A small-molecule ligand and the protein it binds are described below.
Small molecule (SMILES): CC(=O)N[C@@H]1[C@@H](O)[C@H](O)[C@@H](CO)O[C@H]1O

Sequence of chain 1.A:
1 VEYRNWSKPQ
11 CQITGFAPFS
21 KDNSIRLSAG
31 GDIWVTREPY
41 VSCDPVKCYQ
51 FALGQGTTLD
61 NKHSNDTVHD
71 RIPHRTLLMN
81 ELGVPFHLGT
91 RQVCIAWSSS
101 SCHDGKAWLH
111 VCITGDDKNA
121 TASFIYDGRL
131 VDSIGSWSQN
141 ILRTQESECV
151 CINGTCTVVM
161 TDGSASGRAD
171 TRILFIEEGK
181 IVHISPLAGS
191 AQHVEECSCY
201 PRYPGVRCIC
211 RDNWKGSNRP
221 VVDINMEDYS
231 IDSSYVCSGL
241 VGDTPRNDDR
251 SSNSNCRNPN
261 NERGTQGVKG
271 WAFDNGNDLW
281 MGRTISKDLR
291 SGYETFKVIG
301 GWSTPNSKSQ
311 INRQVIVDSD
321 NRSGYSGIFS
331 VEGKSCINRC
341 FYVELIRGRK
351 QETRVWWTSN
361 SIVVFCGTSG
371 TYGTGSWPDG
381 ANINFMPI

Binding-site contacts:
Ligand atom C7 contacts residue ASN5 of chain 1.A at 3.1 Å.
Ligand atom C2 contacts residue SER7 of chain 1.A at 4.0 Å.
Ligand atom C4 contacts residue ASN5 of chain 1.A at 4.2 Å.
Ligand atom C8 contacts residue ASN5 of chain 1.A at 4.4 Å.
Ligand atom C1 contacts residue ASN5 of chain 1.A at 1.4 Å.
Ligand atom O5 contacts residue ASN5 of chain 1.A at 2.3 Å (h-bond).
Ligand atom C8 contacts residue SER7 of chain 1.A at 3.7 Å.
Ligand atom O7 contacts residue NAG1 of chain 1.E at 3.4 Å.
Ligand atom O7 contacts residue ASN5 of chain 1.A at 2.8 Å (h-bond).
Ligand atom O7 contacts residue SER7 of chain 1.A at 4.3 Å.
Ligand atom N2 contacts residue ASN5 of chain 1.A at 3.0 Å (h-bond).
Ligand atom C7 contacts residue NAG1 of chain 1.E at 4.3 Å.
Ligand atom C5 contacts residue ASN5 of chain 1.A at 3.7 Å.
Ligand atom O6 contacts residue GLU2 of chain 1.A at 2.9 Å (salt-bridge).
Ligand atom C8 contacts residue TYR203 of chain 1.A at 3.2 Å (hydrophobic).
Ligand atom C7 contacts residue TYR203 of chain 1.A at 4.1 Å (hydrophobic).
Ligand atom C6 contacts residue GLU2 of chain 1.A at 3.9 Å.
Ligand atom C7 contacts residue SER7 of chain 1.A at 3.6 Å.
Ligand atom C3 contacts residue ASN5 of chain 1.A at 3.8 Å.
Ligand atom C1 contacts residue SER7 of chain 1.A at 3.5 Å.
Ligand atom N2 contacts residue SER7 of chain 1.A at 3.3 Å (h-bond).
Ligand atom O7 contacts residue TYR203 of chain 1.A at 4.1 Å.
Ligand atom C2 contacts residue ASN5 of chain 1.A at 2.5 Å.